Binding-site contacts:
Ligand atom C6 contacts residue GLY2003 of chain 1.A at 3.4 Å.
Ligand atom C4 contacts residue ARG208 of chain 1.B at 3.7 Å.
Ligand atom C2 contacts residue ASN1996 of chain 1.A at 2.5 Å.
Ligand atom C5 contacts residue ARG208 of chain 1.B at 4.1 Å.
Ligand atom O3 contacts residue ARG194 of chain 1.B at 3.2 Å (salt-bridge).
Ligand atom C7 contacts residue GLU2037 of chain 1.A at 3.7 Å.
Ligand atom O7 contacts residue GLU2037 of chain 1.A at 3.7 Å.
Ligand atom O2 contacts residue PHE195 of chain 1.B at 3.0 Å.
Ligand atom C8 contacts residue GLU2037 of chain 1.A at 3.5 Å.
Ligand atom C7 contacts residue SER193 of chain 1.B at 3.8 Å.
Ligand atom N2 contacts residue SER193 of chain 1.B at 3.4 Å (h-bond).
Ligand atom O6 contacts residue GLY2003 of chain 1.A at 2.5 Å (h-bond).
Ligand atom C4 contacts residue GLY2002 of chain 1.A at 4.1 Å.
Ligand atom C7 contacts residue GLN1999 of chain 1.A at 3.9 Å.
Ligand atom O7 contacts residue GLN1999 of chain 1.A at 2.7 Å (h-bond).
Ligand atom C5 contacts residue ASN1996 of chain 1.A at 3.6 Å.
Ligand atom O7 contacts residue ASN1996 of chain 1.A at 3.6 Å.
Ligand atom O5 contacts residue GLY2003 of chain 1.A at 3.6 Å (h-bond).
Ligand atom O3 contacts residue SER193 of chain 1.B at 3.8 Å.
Ligand atom O5 contacts residue GLY2002 of chain 1.A at 3.6 Å (h-bond).
Ligand atom O4 contacts residue ARG208 of chain 1.B at 4.0 Å.
Ligand atom C8 contacts residue THR2040 of chain 1.A at 3.5 Å.
Ligand atom C5 contacts residue GLY2002 of chain 1.A at 4.1 Å.
Ligand atom C7 contacts residue ARG194 of chain 1.B at 4.1 Å.
Ligand atom C1 contacts residue ASN1996 of chain 1.A at 1.4 Å.
Ligand atom C8 contacts residue SER193 of chain 1.B at 3.5 Å.
Ligand atom C6 contacts residue GLY2002 of chain 1.A at 4.1 Å.
Ligand atom C3 contacts residue ASN1996 of chain 1.A at 3.8 Å.
Ligand atom O6 contacts residue PHE195 of chain 1.B at 3.8 Å.
Ligand atom O6 contacts residue ARG194 of chain 1.B at 2.6 Å (salt-bridge).
Ligand atom O6 contacts residue GLY2002 of chain 1.A at 2.9 Å (h-bond).
Ligand atom C7 contacts residue ASN1996 of chain 1.A at 3.5 Å.
Ligand atom O5 contacts residue ASN1996 of chain 1.A at 2.3 Å (h-bond).
Ligand atom C6 contacts residue ARG194 of chain 1.B at 4.0 Å.
Ligand atom N2 contacts residue PHE2043 of chain 1.A at 4.0 Å.
Ligand atom C3 contacts residue SER193 of chain 1.B at 4.0 Å.
Ligand atom O5 contacts residue ARG194 of chain 1.B at 3.7 Å.
Ligand atom C6 contacts residue ARG208 of chain 1.B at 3.5 Å.
Ligand atom O7 contacts residue ARG194 of chain 1.B at 2.9 Å (salt-bridge).
Ligand atom N2 contacts residue ASN1996 of chain 1.A at 2.9 Å (h-bond).

This small molecule binds to this protein.
Small molecule (SMILES): CC(=O)N[C@H]1[C@H](O[C@H]2[C@H](O)[C@@H](NC(C)=O)CO[C@@H]2CO)O[C@H](CO)[C@@H](O[C@@H]2O[C@H](CO)[C@@H](O)[C@H](O)[C@@H]2O)[C@@H]1O

Sequence of chain 1.B:
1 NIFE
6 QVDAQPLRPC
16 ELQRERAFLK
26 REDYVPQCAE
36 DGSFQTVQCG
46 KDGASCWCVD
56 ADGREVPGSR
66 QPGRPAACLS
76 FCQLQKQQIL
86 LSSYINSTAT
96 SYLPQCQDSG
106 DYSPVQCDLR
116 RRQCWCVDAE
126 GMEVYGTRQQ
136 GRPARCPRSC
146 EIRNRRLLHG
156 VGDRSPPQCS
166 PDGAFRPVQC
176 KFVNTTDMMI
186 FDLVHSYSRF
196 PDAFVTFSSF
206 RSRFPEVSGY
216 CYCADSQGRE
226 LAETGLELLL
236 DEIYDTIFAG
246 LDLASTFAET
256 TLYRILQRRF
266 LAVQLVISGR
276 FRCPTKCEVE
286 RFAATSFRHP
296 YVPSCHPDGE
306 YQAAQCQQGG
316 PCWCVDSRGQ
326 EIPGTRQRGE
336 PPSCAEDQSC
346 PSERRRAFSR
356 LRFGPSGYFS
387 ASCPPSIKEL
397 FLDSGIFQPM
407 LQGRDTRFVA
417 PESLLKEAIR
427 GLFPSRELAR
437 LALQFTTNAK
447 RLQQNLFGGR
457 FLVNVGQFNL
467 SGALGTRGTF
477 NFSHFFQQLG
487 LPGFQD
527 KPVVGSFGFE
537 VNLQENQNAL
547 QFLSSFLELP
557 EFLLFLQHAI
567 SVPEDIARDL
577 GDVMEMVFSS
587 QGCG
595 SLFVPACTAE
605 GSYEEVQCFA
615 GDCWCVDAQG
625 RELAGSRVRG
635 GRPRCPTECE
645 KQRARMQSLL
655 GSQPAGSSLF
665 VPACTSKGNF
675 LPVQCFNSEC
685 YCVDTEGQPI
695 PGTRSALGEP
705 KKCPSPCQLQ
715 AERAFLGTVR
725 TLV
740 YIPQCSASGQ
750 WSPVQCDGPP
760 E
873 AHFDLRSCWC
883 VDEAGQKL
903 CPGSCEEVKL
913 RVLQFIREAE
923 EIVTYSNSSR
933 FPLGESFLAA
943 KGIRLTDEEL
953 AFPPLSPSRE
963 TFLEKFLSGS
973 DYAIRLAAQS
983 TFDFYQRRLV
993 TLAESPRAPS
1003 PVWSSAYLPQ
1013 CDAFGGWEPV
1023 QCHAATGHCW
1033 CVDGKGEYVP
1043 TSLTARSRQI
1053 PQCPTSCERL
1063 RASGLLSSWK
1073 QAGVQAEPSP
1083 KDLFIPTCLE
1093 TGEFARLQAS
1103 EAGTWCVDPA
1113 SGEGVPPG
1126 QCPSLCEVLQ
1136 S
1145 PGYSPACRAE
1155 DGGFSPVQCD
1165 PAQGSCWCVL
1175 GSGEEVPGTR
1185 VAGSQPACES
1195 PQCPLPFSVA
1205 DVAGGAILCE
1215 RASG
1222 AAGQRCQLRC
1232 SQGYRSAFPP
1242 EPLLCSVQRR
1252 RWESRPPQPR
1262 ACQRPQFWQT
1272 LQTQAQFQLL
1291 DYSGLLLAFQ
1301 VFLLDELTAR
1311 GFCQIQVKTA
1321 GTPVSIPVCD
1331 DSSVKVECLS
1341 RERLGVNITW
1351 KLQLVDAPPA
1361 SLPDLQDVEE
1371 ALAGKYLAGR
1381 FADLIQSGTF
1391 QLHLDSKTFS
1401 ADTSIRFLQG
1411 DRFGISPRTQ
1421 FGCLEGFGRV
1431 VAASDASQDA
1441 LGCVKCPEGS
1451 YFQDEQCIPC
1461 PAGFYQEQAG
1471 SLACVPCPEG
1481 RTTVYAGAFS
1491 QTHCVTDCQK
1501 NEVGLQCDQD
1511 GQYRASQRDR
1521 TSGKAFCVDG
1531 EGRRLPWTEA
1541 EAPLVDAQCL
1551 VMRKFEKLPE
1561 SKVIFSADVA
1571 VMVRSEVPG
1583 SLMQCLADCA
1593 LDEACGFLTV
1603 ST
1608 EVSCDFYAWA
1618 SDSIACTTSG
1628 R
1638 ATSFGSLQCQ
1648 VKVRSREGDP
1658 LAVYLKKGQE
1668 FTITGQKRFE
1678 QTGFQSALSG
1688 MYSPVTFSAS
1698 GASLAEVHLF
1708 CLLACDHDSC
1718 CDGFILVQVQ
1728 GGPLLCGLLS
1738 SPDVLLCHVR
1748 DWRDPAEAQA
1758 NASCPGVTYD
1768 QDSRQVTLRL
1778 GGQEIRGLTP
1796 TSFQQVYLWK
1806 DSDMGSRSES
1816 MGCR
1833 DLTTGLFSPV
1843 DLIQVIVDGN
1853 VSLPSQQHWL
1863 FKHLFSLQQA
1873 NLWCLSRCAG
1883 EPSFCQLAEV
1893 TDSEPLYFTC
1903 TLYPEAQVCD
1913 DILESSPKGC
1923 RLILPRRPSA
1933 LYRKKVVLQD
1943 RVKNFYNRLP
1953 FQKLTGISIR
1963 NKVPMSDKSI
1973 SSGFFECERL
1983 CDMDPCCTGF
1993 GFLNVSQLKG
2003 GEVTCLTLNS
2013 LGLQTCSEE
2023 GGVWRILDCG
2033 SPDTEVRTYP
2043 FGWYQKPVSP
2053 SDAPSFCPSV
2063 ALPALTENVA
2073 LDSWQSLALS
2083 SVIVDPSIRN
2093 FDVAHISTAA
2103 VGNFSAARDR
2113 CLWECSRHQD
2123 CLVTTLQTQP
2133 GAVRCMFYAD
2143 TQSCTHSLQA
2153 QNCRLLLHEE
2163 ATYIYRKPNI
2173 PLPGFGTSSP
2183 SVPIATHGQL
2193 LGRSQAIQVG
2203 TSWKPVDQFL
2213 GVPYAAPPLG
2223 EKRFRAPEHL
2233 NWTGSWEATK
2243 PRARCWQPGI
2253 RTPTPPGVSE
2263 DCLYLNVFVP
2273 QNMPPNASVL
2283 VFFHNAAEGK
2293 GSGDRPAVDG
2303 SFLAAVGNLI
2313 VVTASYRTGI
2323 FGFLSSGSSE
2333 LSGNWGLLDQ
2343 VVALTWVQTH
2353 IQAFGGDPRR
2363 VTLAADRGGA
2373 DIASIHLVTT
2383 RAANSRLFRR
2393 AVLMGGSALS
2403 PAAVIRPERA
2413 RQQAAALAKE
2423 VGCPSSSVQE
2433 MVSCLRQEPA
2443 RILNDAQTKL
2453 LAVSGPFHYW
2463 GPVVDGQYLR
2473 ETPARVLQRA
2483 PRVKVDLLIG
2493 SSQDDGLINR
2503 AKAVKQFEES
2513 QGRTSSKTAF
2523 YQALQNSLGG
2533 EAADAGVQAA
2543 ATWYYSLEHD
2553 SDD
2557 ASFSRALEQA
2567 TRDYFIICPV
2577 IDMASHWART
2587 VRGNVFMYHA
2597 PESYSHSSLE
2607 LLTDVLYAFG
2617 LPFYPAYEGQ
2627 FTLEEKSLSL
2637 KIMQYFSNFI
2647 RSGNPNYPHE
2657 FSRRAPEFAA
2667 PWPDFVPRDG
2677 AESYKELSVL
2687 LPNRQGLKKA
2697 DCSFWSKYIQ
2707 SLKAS

Sequence of chain 1.A:
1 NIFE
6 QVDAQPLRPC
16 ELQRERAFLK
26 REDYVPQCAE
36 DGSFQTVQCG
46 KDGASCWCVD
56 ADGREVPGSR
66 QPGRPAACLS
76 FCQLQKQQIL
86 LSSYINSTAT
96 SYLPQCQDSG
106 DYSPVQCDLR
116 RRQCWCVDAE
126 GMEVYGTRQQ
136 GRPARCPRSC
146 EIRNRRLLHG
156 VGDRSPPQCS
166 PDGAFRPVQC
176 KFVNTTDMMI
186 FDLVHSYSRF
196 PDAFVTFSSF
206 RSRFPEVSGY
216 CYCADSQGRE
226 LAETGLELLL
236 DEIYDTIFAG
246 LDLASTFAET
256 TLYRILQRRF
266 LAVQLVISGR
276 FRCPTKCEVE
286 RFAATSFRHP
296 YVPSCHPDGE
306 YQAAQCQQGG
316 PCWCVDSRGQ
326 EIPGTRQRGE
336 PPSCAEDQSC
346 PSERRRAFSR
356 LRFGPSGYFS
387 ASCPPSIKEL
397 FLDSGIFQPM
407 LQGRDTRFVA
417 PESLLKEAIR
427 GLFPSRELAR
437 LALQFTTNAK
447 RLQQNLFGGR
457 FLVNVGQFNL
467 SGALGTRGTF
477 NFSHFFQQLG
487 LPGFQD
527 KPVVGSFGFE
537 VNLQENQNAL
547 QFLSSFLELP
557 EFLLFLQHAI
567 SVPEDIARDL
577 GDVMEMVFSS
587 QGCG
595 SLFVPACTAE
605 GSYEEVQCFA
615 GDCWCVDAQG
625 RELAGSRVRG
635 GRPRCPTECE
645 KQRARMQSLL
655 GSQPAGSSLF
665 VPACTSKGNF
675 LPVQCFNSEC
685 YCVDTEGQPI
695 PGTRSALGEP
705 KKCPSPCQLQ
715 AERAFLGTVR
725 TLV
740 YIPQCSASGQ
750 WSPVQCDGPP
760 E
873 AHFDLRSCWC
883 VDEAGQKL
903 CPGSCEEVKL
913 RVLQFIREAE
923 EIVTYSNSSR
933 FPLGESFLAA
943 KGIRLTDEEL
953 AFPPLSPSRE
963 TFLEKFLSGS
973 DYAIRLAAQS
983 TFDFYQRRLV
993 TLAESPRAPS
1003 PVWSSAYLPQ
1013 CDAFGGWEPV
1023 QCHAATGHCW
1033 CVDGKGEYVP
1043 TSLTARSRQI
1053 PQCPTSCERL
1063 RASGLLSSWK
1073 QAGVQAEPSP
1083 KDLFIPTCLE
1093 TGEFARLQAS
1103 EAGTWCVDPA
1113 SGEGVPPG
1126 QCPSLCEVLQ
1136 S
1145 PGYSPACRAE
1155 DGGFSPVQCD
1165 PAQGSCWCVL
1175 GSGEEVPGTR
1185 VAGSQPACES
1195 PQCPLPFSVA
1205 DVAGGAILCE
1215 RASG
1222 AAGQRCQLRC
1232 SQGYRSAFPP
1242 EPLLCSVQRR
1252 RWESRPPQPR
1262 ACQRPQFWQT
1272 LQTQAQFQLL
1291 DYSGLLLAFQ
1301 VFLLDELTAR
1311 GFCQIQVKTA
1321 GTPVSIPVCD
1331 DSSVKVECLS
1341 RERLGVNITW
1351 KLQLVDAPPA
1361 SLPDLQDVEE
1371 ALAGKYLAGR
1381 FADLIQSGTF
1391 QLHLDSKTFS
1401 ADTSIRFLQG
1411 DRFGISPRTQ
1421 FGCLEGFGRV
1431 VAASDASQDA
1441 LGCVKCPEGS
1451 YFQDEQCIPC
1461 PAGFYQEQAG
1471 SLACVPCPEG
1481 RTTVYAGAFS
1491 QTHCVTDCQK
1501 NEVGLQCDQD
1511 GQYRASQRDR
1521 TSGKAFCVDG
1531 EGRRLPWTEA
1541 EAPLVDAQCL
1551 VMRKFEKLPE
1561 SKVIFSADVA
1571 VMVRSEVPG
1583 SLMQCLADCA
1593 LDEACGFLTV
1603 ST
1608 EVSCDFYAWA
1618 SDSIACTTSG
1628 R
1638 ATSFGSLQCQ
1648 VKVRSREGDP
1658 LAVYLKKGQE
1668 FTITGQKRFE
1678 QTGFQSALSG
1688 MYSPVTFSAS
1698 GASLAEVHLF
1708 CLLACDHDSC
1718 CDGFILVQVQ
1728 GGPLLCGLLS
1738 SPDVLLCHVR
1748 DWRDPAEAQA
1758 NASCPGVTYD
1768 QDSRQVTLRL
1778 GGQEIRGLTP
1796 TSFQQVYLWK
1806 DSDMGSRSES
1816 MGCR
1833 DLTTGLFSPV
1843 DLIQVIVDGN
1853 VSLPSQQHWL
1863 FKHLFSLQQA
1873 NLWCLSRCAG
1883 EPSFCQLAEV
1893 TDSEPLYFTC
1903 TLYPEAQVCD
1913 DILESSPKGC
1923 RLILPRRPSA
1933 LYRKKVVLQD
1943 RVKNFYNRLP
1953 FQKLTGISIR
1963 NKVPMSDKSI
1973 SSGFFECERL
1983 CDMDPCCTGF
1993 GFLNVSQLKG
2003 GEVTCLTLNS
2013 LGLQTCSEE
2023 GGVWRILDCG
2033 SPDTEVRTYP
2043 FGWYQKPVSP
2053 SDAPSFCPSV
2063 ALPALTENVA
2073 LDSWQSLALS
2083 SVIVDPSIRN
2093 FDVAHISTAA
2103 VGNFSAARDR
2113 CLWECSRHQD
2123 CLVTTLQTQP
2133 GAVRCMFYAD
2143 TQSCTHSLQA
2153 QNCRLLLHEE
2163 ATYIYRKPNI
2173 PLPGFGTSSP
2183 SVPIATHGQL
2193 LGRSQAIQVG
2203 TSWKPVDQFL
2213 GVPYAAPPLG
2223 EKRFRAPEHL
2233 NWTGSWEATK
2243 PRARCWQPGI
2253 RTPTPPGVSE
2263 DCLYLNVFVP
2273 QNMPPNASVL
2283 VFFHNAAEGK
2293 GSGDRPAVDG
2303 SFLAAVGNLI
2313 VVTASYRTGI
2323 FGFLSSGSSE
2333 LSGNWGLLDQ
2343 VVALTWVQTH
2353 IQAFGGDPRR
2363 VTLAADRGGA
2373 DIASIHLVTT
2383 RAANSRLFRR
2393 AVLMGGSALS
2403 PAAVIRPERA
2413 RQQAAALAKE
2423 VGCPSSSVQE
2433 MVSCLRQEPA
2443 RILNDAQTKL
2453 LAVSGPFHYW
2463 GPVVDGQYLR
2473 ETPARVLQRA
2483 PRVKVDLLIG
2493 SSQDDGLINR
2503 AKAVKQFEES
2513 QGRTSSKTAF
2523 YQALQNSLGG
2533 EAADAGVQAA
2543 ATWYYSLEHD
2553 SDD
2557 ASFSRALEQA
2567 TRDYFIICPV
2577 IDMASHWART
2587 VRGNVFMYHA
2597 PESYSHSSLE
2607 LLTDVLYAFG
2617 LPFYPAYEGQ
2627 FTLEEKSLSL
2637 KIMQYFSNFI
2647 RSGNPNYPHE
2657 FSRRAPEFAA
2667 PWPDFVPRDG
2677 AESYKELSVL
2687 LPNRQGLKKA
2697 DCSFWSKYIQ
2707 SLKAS